Binding-site contacts:
Ligand atom C5 contacts residue TYR26 of chain 1.B at 4.2 Å (hydrophobic).
Ligand atom C11 contacts residue TYR26 of chain 1.B at 4.0 Å (hydrophobic).
Ligand atom BR contacts residue TYR26 of chain 1.B at 4.0 Å.
Ligand atom C2 contacts residue ILE11 of chain 1.B at 3.9 Å (hydrophobic).
Ligand atom C10 contacts residue TYR26 of chain 1.B at 4.1 Å (hydrophobic).
Ligand atom C9 contacts residue ILE16 of chain 1.B at 4.2 Å (hydrophobic).
Ligand atom O1 contacts residue ASP9 of chain 1.B at 2.3 Å (salt-bridge).
Ligand atom C1 contacts residue TYR8 of chain 1.B at 4.0 Å (hydrophobic).
Ligand atom O1 contacts residue GLN62 of chain 1.B at 3.4 Å (h-bond).
Ligand atom C4 contacts residue GLU39 of chain 1.B at 3.6 Å.
Ligand atom C1 contacts residue BDD1 of chain 1.H at 3.9 Å.
Ligand atom C9 contacts residue TYR26 of chain 1.B at 4.0 Å (hydrophobic).
Ligand atom C10 contacts residue VAL69 of chain 1.B at 4.0 Å (hydrophobic).
Ligand atom C11 contacts residue VAL69 of chain 1.B at 4.1 Å (hydrophobic).
Ligand atom C4 contacts residue BDD1 of chain 1.G at 3.6 Å.
Ligand atom C2 contacts residue BDD1 of chain 1.G at 3.7 Å.
Ligand atom C1 contacts residue BDD1 of chain 1.G at 4.1 Å.
Ligand atom C7 contacts residue LEU43 of chain 1.B at 4.2 Å (hydrophobic).
Ligand atom C6 contacts residue BDD1 of chain 1.H at 4.2 Å.
Ligand atom C5 contacts residue GLU39 of chain 1.B at 3.9 Å.
Ligand atom C1 contacts residue GLN62 of chain 1.B at 3.9 Å.
Ligand atom C7 contacts residue TYR26 of chain 1.B at 3.6 Å (hydrophobic).
Ligand atom C8 contacts residue VAL69 of chain 1.B at 4.2 Å (hydrophobic).
Ligand atom O1 contacts residue TYR8 of chain 1.B at 3.6 Å.
Ligand atom C3 contacts residue BDD1 of chain 1.G at 3.7 Å.
Ligand atom C4 contacts residue ILE11 of chain 1.B at 4.0 Å (hydrophobic).
Ligand atom C1 contacts residue ASP9 of chain 1.B at 3.2 Å.
Ligand atom C3 contacts residue BDD1 of chain 1.H at 3.8 Å.
Ligand atom C12 contacts residue BDD1 of chain 1.H at 4.2 Å.
Ligand atom C12 contacts residue LEU84 of chain 1.B at 4.0 Å (hydrophobic).
Ligand atom C11 contacts residue LEU23 of chain 1.B at 3.9 Å (hydrophobic).
Ligand atom O1 contacts residue BDD1 of chain 1.G at 3.9 Å.
Ligand atom C2 contacts residue TYR8 of chain 1.B at 3.7 Å (hydrophobic).
Ligand atom C12 contacts residue VAL27 of chain 1.B at 4.1 Å (hydrophobic).
Ligand atom C5 contacts residue LEU43 of chain 1.B at 3.9 Å (hydrophobic).
Ligand atom C6 contacts residue ILE11 of chain 1.B at 4.0 Å (hydrophobic).
Ligand atom BR contacts residue VAL27 of chain 1.B at 4.0 Å.
Ligand atom BR contacts residue LEU84 of chain 1.B at 4.1 Å.
Ligand atom BR contacts residue VAL30 of chain 1.B at 3.7 Å.
Ligand atom C10 contacts residue LEU43 of chain 1.B at 4.2 Å (hydrophobic).

This protein binds this small molecule.
Small molecule (SMILES): OCCCCCCCCCCCCBr

Sequence of chain 1.B:
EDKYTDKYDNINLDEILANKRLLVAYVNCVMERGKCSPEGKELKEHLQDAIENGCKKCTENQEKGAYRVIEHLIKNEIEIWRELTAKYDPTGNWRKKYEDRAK